Sequence of chain 1.A:
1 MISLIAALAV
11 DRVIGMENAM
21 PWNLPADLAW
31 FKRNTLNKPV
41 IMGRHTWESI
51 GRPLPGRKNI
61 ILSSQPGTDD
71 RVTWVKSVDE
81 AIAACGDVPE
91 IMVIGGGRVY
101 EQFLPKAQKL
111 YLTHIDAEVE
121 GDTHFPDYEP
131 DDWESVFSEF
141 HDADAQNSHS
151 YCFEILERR

The protein below binds the small molecule below.
Small molecule (SMILES): CN(Cc1cnc2nc(N)nc(N)c2n1)c1ccc(C(=O)N[C@@H](CCC(=O)O)C(=O)O)cc1

Binding-site contacts:
Ligand atom O1 contacts residue PHE31 of chain 1.A at 3.5 Å.
Ligand atom C9 contacts residue MET20 of chain 1.A at 3.4 Å (hydrophobic).
Ligand atom NA4 contacts residue ILE5 of chain 1.A at 2.8 Å (h-bond).
Ligand atom N8 contacts residue MET20 of chain 1.A at 3.6 Å.
Ligand atom C12 contacts residue ARG52 of chain 1.A at 3.6 Å.
Ligand atom O1 contacts residue LYS32 of chain 1.A at 3.5 Å.
Ligand atom OE2 contacts residue PRO25 of chain 1.A at 3.4 Å (h-bond).
Ligand atom C4A contacts residue PHE31 of chain 1.A at 3.7 Å (hydrophobic).
Ligand atom NA2 contacts residue THR113 of chain 1.A at 3.5 Å (h-bond).
Ligand atom C4 contacts residue PHE31 of chain 1.A at 3.4 Å (hydrophobic).
Ligand atom C2 contacts residue ASP27 of chain 1.A at 3.5 Å.
Ligand atom O2 contacts residue ARG57 of chain 1.A at 2.8 Å (salt-bridge).
Ligand atom NA2 contacts residue ALA6 of chain 1.A at 3.6 Å.
Ligand atom C4 contacts residue ILE5 of chain 1.A at 3.6 Å (hydrophobic).
Ligand atom N1 contacts residue ASP27 of chain 1.A at 2.7 Å (salt-bridge).
Ligand atom C4 contacts residue NDP1 of chain 1.C at 3.6 Å.
Ligand atom C7 contacts residue MET20 of chain 1.A at 2.9 Å (hydrophobic).
Ligand atom N3 contacts residue ILE5 of chain 1.A at 3.5 Å (h-bond).
Ligand atom CT contacts residue ARG57 of chain 1.A at 3.5 Å.
Ligand atom O contacts residue ARG52 of chain 1.A at 2.9 Å (salt-bridge).
Ligand atom O2 contacts residue LYS32 of chain 1.A at 3.3 Å.
Ligand atom OE1 contacts residue ALA29 of chain 1.A at 3.5 Å.
Ligand atom CD contacts residue LEU28 of chain 1.A at 3.7 Å (hydrophobic).
Ligand atom C6 contacts residue MET20 of chain 1.A at 3.1 Å (hydrophobic).
Ligand atom NA4 contacts residue PHE31 of chain 1.A at 3.6 Å.
Ligand atom C8A contacts residue ASP27 of chain 1.A at 3.6 Å.
Ligand atom N8 contacts residue ASP27 of chain 1.A at 3.6 Å (salt-bridge).
Ligand atom NA2 contacts residue ASP27 of chain 1.A at 2.9 Å (salt-bridge).
Ligand atom N8 contacts residue LEU28 of chain 1.A at 3.5 Å.
Ligand atom N10 contacts residue ILE50 of chain 1.A at 3.5 Å.
Ligand atom CM contacts residue MET20 of chain 1.A at 3.6 Å (hydrophobic).
Ligand atom N3 contacts residue ALA6 of chain 1.A at 3.4 Å.
Ligand atom N5 contacts residue NDP1 of chain 1.C at 3.4 Å.
Ligand atom N3 contacts residue PHE31 of chain 1.A at 3.6 Å.
Ligand atom C14 contacts residue ILE50 of chain 1.A at 3.5 Å (hydrophobic).
Ligand atom NA4 contacts residue ILE94 of chain 1.A at 2.9 Å (h-bond).
Ligand atom O1 contacts residue ARG57 of chain 1.A at 2.8 Å (salt-bridge).
Ligand atom NA4 contacts residue TYR100 of chain 1.A at 3.2 Å (h-bond).
Ligand atom C16 contacts residue PHE31 of chain 1.A at 3.7 Å (hydrophobic).
Ligand atom O1 contacts residue LEU54 of chain 1.A at 3.7 Å.